Binding-site contacts:
Ligand atom C5 contacts residue SER319 of chain 1.A at 2.8 Å.
Ligand atom C6 contacts residue SER319 of chain 1.A at 4.2 Å.
Ligand atom O2 contacts residue ASN239 of chain 1.A at 4.3 Å.
Ligand atom C3 contacts residue SER319 of chain 1.A at 3.0 Å.
Ligand atom O3 contacts residue ASP23 of chain 1.A at 4.3 Å.
Ligand atom O3 contacts residue SER319 of chain 1.A at 4.3 Å.
Ligand atom O6 contacts residue ASP23 of chain 1.A at 4.4 Å.
Ligand atom C6 contacts residue LYS310 of chain 1.A at 3.6 Å.
Ligand atom C1 contacts residue SER319 of chain 1.A at 1.4 Å.
Ligand atom O4 contacts residue ALA20 of chain 1.A at 3.9 Å.
Ligand atom O4 contacts residue ASP23 of chain 1.A at 2.3 Å (salt-bridge).
Ligand atom O5 contacts residue SER319 of chain 1.A at 2.4 Å (h-bond).
Ligand atom C3 contacts residue ASP23 of chain 1.A at 3.6 Å.
Ligand atom O2 contacts residue SER319 of chain 1.A at 2.8 Å (h-bond).
Ligand atom C5 contacts residue ASP23 of chain 1.A at 3.6 Å.
Ligand atom C4 contacts residue SER319 of chain 1.A at 3.5 Å.
Ligand atom O6 contacts residue SER319 of chain 1.A at 4.4 Å.
Ligand atom C6 contacts residue ASP23 of chain 1.A at 4.2 Å.
Ligand atom O6 contacts residue LYS310 of chain 1.A at 3.2 Å (salt-bridge).
Ligand atom C5 contacts residue LYS310 of chain 1.A at 4.0 Å.
Ligand atom C2 contacts residue SER319 of chain 1.A at 2.4 Å.
Ligand atom O4 contacts residue SER319 of chain 1.A at 4.4 Å.
Ligand atom C4 contacts residue ASP23 of chain 1.A at 3.3 Å.

This protein binds this small molecule.
Small molecule (SMILES): OC[C@H]1O[C@H](O)[C@H](O)[C@@H](O)[C@@H]1O

Sequence of chain 1.A:
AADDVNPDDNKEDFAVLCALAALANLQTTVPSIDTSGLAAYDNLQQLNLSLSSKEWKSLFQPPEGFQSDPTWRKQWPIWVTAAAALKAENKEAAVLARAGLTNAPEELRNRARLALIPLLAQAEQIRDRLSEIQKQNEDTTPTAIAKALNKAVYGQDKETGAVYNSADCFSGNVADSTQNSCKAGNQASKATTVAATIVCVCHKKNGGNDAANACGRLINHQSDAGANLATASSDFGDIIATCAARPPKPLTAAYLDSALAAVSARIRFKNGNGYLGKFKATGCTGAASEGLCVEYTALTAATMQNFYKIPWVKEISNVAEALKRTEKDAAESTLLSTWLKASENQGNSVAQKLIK